This small molecule binds to this protein.
Small molecule (SMILES): C[C@H]1O[C@H](O[C@H]2[C@H](O)[C@@H](O)[C@@H](O[C@H]3[C@H](O)[C@@H](O)[C@@H](O)O[C@@H]3CO)O[C@@H]2CO)[C@H](O)[C@@H](O)[C@@H]1N[C@H]1C=C(CO)[C@@H](O)[C@H](O)[C@H]1O

Sequence of chain 1.C:
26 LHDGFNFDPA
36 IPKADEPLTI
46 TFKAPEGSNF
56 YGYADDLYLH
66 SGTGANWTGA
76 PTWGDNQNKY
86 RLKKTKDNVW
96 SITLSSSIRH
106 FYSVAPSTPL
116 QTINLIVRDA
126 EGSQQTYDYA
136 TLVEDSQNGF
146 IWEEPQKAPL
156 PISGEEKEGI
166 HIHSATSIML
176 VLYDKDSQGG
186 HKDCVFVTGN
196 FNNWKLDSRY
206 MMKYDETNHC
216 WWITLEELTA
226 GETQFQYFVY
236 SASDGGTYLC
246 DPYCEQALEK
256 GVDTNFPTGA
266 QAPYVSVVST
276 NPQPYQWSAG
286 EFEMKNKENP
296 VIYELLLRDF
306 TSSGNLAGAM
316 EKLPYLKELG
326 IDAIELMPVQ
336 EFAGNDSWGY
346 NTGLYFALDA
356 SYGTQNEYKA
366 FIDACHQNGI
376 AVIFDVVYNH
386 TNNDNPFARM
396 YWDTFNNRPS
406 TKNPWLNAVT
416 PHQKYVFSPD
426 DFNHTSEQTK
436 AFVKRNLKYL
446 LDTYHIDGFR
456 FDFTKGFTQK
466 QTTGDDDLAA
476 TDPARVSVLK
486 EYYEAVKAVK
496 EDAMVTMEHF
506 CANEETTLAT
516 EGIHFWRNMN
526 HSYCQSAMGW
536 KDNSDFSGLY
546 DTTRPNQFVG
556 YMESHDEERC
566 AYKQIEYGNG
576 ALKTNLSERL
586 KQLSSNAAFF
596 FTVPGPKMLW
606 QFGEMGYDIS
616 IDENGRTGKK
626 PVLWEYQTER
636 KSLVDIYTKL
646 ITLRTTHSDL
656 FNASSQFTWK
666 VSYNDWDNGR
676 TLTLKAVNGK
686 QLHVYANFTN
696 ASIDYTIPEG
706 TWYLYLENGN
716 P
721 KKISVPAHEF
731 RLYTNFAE

Binding-site contacts:
Ligand atom C1 contacts residue ILE121 of chain 1.C at 3.9 Å (hydrophobic).
Ligand atom O5 contacts residue TRP72 of chain 1.C at 4.0 Å.
Ligand atom C6 contacts residue TRP72 of chain 1.C at 4.1 Å (hydrophobic).
Ligand atom O3 contacts residue ILE121 of chain 1.C at 3.6 Å.
Ligand atom O6B contacts residue ASN71 of chain 1.C at 2.9 Å (h-bond).
Ligand atom C6 contacts residue ALA75 of chain 1.C at 4.1 Å (hydrophobic).
Ligand atom C3 contacts residue ASP133 of chain 1.C at 3.7 Å.
Ligand atom C4 contacts residue TRP78 of chain 1.C at 4.0 Å (hydrophobic).
Ligand atom C2 contacts residue TRP72 of chain 1.C at 4.2 Å (hydrophobic).
Ligand atom C1B contacts residue TRP72 of chain 1.C at 3.5 Å (hydrophobic).
Ligand atom O6 contacts residue TRP78 of chain 1.C at 3.6 Å.
Ligand atom C4A contacts residue ASN71 of chain 1.C at 3.7 Å.
Ligand atom C2B contacts residue TRP72 of chain 1.C at 3.9 Å (hydrophobic).
Ligand atom O2 contacts residue ILE121 of chain 1.C at 3.6 Å.
Ligand atom C2 contacts residue GLN130 of chain 1.C at 3.5 Å.
Ligand atom O6 contacts residue HIS65 of chain 1.C at 3.2 Å (h-bond).
Ligand atom C4A contacts residue LYS255 of chain 1.C at 4.1 Å.
Ligand atom O2 contacts residue TRP78 of chain 1.C at 3.9 Å.
Ligand atom C1 contacts residue HIS65 of chain 1.C at 3.8 Å.
Ligand atom C5 contacts residue HIS65 of chain 1.C at 4.0 Å.
Ligand atom O2 contacts residue GLN130 of chain 1.C at 2.6 Å (h-bond).
Ligand atom O3 contacts residue TRP78 of chain 1.C at 3.8 Å.
Ligand atom O2 contacts residue ASP133 of chain 1.C at 2.5 Å (salt-bridge).
Ligand atom O2B contacts residue ASP133 of chain 1.C at 4.1 Å.
Ligand atom C1 contacts residue TRP78 of chain 1.C at 3.5 Å (hydrophobic).
Ligand atom C2 contacts residue ILE121 of chain 1.C at 3.9 Å (hydrophobic).
Ligand atom O5 contacts residue TRP78 of chain 1.C at 3.3 Å.
Ligand atom O3 contacts residue ASP133 of chain 1.C at 2.6 Å (salt-bridge).
Ligand atom O3B contacts residue ALA267 of chain 1.C at 3.5 Å.
Ligand atom C6B contacts residue ASN71 of chain 1.C at 3.9 Å.
Ligand atom O5 contacts residue HIS65 of chain 1.C at 3.0 Å (h-bond).
Ligand atom C2 contacts residue TRP78 of chain 1.C at 3.6 Å (hydrophobic).
Ligand atom C6 contacts residue HIS65 of chain 1.C at 3.9 Å.
Ligand atom O3 contacts residue GLN130 of chain 1.C at 3.1 Å (h-bond).
Ligand atom O4 contacts residue LYS255 of chain 1.C at 3.6 Å (salt-bridge).
Ligand atom C4 contacts residue TRP72 of chain 1.C at 4.0 Å (hydrophobic).
Ligand atom O2B contacts residue TRP72 of chain 1.C at 3.8 Å.
Ligand atom C7B contacts residue ASN71 of chain 1.C at 3.7 Å.
Ligand atom C2 contacts residue ASP133 of chain 1.C at 3.2 Å.
Ligand atom C5B contacts residue ASN71 of chain 1.C at 3.9 Å.